Sequence of chain 1.A:
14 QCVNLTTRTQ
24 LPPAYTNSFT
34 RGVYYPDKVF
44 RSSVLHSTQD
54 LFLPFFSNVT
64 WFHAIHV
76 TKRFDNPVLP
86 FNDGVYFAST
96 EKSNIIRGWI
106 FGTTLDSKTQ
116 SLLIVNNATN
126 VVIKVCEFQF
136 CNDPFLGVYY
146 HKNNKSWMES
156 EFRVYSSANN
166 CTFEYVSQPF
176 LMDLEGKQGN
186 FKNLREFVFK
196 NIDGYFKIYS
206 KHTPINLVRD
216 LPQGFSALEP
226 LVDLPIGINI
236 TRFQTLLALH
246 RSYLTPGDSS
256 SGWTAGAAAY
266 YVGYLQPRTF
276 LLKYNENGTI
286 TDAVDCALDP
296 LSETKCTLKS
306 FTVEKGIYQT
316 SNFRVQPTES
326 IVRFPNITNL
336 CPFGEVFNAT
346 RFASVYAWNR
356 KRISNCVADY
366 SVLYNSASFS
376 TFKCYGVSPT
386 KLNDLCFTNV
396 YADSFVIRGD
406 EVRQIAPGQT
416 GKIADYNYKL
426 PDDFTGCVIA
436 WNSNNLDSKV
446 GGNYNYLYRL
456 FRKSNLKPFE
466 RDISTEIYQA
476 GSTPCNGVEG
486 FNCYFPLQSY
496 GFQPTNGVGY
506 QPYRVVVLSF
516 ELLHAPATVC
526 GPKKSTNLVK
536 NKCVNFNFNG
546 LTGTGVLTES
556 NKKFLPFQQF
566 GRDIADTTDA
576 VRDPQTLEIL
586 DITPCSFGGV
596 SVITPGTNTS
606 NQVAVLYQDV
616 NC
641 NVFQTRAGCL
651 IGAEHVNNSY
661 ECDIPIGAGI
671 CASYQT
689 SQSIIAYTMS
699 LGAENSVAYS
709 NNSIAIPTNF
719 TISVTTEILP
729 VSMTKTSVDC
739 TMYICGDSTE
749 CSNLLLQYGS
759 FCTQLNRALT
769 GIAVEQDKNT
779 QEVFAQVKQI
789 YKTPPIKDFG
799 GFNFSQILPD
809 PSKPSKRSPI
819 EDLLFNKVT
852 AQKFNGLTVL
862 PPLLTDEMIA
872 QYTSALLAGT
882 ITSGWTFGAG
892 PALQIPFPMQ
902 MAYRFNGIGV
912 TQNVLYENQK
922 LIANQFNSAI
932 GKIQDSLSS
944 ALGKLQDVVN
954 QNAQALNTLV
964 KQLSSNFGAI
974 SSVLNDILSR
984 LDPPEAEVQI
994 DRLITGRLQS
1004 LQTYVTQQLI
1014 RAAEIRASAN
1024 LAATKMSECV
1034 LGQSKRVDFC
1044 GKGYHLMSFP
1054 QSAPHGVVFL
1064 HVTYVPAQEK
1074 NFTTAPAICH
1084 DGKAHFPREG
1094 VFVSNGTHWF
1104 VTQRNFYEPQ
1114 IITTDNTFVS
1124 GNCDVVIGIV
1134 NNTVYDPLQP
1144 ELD

The protein below binds the small molecule below.
Small molecule (SMILES): CC(=O)N[C@@H]1[C@@H](O)[C@H](O)[C@@H](CO)O[C@H]1O

Binding-site contacts:
Ligand atom C5 contacts residue ASN234 of chain 1.A at 3.7 Å.
Ligand atom C4 contacts residue ASN234 of chain 1.A at 4.2 Å.
Ligand atom O7 contacts residue ASN234 of chain 1.A at 4.3 Å.
Ligand atom O5 contacts residue ASN234 of chain 1.A at 2.4 Å (h-bond).
Ligand atom C1 contacts residue ASN234 of chain 1.A at 1.4 Å.
Ligand atom N2 contacts residue ASN234 of chain 1.A at 2.9 Å (h-bond).
Ligand atom C7 contacts residue ASN234 of chain 1.A at 3.9 Å.
Ligand atom C3 contacts residue ASN234 of chain 1.A at 3.8 Å.
Ligand atom C2 contacts residue ASN234 of chain 1.A at 2.5 Å.